A small-molecule ligand and the protein it binds are described below.
Small molecule (SMILES): C[C@H](C(=O)O)c1ccc(-c2ccccc2)c(F)c1

Sequence of chain 1.C:
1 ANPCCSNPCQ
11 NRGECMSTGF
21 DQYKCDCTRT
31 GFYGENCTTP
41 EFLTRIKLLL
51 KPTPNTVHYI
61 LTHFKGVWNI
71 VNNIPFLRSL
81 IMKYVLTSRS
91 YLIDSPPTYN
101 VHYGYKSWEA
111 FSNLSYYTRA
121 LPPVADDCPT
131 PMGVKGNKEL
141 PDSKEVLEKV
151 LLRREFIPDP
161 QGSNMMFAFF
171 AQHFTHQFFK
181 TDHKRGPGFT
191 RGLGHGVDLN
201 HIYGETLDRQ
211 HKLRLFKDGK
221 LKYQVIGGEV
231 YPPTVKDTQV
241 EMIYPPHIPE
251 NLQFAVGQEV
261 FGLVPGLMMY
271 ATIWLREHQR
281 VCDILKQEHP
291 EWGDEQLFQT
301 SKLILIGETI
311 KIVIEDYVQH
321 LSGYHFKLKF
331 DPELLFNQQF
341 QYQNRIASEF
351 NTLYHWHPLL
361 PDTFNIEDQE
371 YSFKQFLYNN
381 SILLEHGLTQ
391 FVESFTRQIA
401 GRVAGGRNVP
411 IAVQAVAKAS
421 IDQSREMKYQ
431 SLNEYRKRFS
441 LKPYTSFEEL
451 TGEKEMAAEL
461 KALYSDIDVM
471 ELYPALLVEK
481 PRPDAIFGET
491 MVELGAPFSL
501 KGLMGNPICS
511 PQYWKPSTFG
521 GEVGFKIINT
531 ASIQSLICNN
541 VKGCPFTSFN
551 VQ

Binding-site contacts:
Ligand atom C contacts residue SER499 of chain 1.C at 3.9 Å.
Ligand atom C9 contacts residue VAL318 of chain 1.C at 3.4 Å (hydrophobic).
Ligand atom O contacts residue ALA496 of chain 1.C at 3.7 Å.
Ligand atom O contacts residue VAL85 of chain 1.C at 4.0 Å.
Ligand atom C2 contacts residue ALA496 of chain 1.C at 4.0 Å (hydrophobic).
Ligand atom C contacts residue TRP356 of chain 1.C at 3.9 Å (hydrophobic).
Ligand atom C1 contacts residue SER499 of chain 1.C at 3.5 Å.
Ligand atom O contacts residue ARG89 of chain 1.C at 3.3 Å.
Ligand atom C8 contacts residue VAL318 of chain 1.C at 3.2 Å (hydrophobic).
Ligand atom C1 contacts residue TYR354 of chain 1.C at 4.0 Å (hydrophobic).
Ligand atom C9 contacts residue ALA496 of chain 1.C at 4.1 Å (hydrophobic).
Ligand atom C contacts residue TYR354 of chain 1.C at 3.1 Å (hydrophobic).
Ligand atom F contacts residue VAL492 of chain 1.C at 3.8 Å.
Ligand atom C2 contacts residue GLY495 of chain 1.C at 4.0 Å.
Ligand atom C7 contacts residue ALA496 of chain 1.C at 3.8 Å (hydrophobic).
Ligand atom C4 contacts residue GLY495 of chain 1.C at 3.5 Å.
Ligand atom C3 contacts residue MET491 of chain 1.C at 4.0 Å (hydrophobic).
Ligand atom C12 contacts residue TYR324 of chain 1.C at 4.0 Å (hydrophobic).
Ligand atom C8 contacts residue LEU500 of chain 1.C at 4.1 Å (hydrophobic).
Ligand atom O contacts residue LEU500 of chain 1.C at 3.3 Å.
Ligand atom O1 contacts residue TYR324 of chain 1.C at 3.2 Å.
Ligand atom C14 contacts residue ARG89 of chain 1.C at 3.5 Å.
Ligand atom C3 contacts residue GLY495 of chain 1.C at 3.5 Å.
Ligand atom C4 contacts residue MET491 of chain 1.C at 3.8 Å (hydrophobic).
Ligand atom C6 contacts residue ALA496 of chain 1.C at 3.7 Å (hydrophobic).
Ligand atom C13 contacts residue LEU328 of chain 1.C at 3.4 Å (hydrophobic).
Ligand atom C14 contacts residue TYR324 of chain 1.C at 4.0 Å (hydrophobic).
Ligand atom C10 contacts residue ALA496 of chain 1.C at 4.0 Å (hydrophobic).
Ligand atom C12 contacts residue VAL318 of chain 1.C at 3.8 Å (hydrophobic).
Ligand atom C5 contacts residue PHE350 of chain 1.C at 4.1 Å (hydrophobic).
Ligand atom C7 contacts residue SER499 of chain 1.C at 3.9 Å.
Ligand atom C3 contacts residue ALA496 of chain 1.C at 3.5 Å (hydrophobic).
Ligand atom C13 contacts residue VAL318 of chain 1.C at 3.4 Å (hydrophobic).
Ligand atom C4 contacts residue TRP356 of chain 1.C at 4.0 Å (hydrophobic).
Ligand atom C5 contacts residue TYR354 of chain 1.C at 3.3 Å (hydrophobic).
Ligand atom O1 contacts residue ARG89 of chain 1.C at 2.9 Å (salt-bridge).
Ligand atom C11 contacts residue ALA496 of chain 1.C at 3.9 Å (hydrophobic).
Ligand atom C7 contacts residue VAL318 of chain 1.C at 3.8 Å (hydrophobic).
Ligand atom C1 contacts residue LEU321 of chain 1.C at 3.8 Å (hydrophobic).
Ligand atom C5 contacts residue TRP356 of chain 1.C at 3.4 Å (hydrophobic).